A small-molecule ligand and the protein it binds are described below.
Small molecule (SMILES): CC(=O)N[C@H]1[C@H](O[C@H]2[C@H](O)[C@@H](NC(C)=O)CO[C@@H]2CO)O[C@H](CO)[C@@H](O[C@@H]2O[C@H](CO[C@H]3O[C@H](CO[C@H]4O[C@H](CO)[C@@H](O)[C@H](O)[C@@H]4O)[C@@H](O)[C@H](O[C@H]4O[C@H](CO)[C@@H](O)[C@H](O)[C@@H]4O)[C@@H]3O)[C@@H](O)[C@H](O)[C@@H]2O)[C@@H]1O

Binding-site contacts:
Ligand atom C8 contacts residue ARG15 of chain 3.B at 3.7 Å.
Ligand atom O5 contacts residue ASN215 of chain 3.B at 2.3 Å (h-bond).
Ligand atom C7 contacts residue PRO14 of chain 3.B at 3.6 Å (hydrophobic).
Ligand atom C2 contacts residue PRO14 of chain 3.B at 3.6 Å (hydrophobic).
Ligand atom C7 contacts residue ASN215 of chain 3.B at 3.6 Å.
Ligand atom C6 contacts residue LEU16 of chain 3.B at 3.4 Å (hydrophobic).
Ligand atom C3 contacts residue ARG15 of chain 3.B at 4.3 Å.
Ligand atom C8 contacts residue ARG287 of chain 3.B at 3.2 Å.
Ligand atom C8 contacts residue LEU16 of chain 3.B at 4.3 Å (hydrophobic).
Ligand atom C6 contacts residue LYS350 of chain 3.B at 4.2 Å.
Ligand atom C8 contacts residue ASN215 of chain 3.B at 4.4 Å.
Ligand atom O3 contacts residue LEU16 of chain 3.B at 3.7 Å.
Ligand atom C2 contacts residue ASN215 of chain 3.B at 2.5 Å.
Ligand atom O7 contacts residue ASN215 of chain 3.B at 3.8 Å.
Ligand atom C8 contacts residue PRO14 of chain 3.B at 3.5 Å (hydrophobic).
Ligand atom N2 contacts residue PRO14 of chain 3.B at 2.8 Å (h-bond).
Ligand atom C1 contacts residue ASN215 of chain 3.B at 1.4 Å.
Ligand atom C3 contacts residue ASN215 of chain 3.B at 3.9 Å.
Ligand atom O6 contacts residue LYS350 of chain 3.B at 3.8 Å.
Ligand atom N2 contacts residue ARG15 of chain 3.B at 3.9 Å.
Ligand atom O3 contacts residue PRO14 of chain 3.B at 4.4 Å.
Ligand atom C1 contacts residue PRO14 of chain 3.B at 3.8 Å (hydrophobic).
Ligand atom O7 contacts residue LEU16 of chain 3.B at 4.1 Å.
Ligand atom C7 contacts residue ARG15 of chain 3.B at 4.3 Å.
Ligand atom O7 contacts residue SER214 of chain 3.B at 4.4 Å.
Ligand atom C5 contacts residue ASN215 of chain 3.B at 3.6 Å.
Ligand atom N2 contacts residue ASN215 of chain 3.B at 3.1 Å (h-bond).
Ligand atom C3 contacts residue PRO14 of chain 3.B at 3.9 Å (hydrophobic).
Ligand atom O6 contacts residue LEU16 of chain 3.B at 2.9 Å.
Ligand atom N2 contacts residue LEU16 of chain 3.B at 4.4 Å.
Ligand atom C8 contacts residue SER214 of chain 3.B at 4.1 Å.
Ligand atom C4 contacts residue ASN215 of chain 3.B at 4.2 Å.
Ligand atom O3 contacts residue ARG15 of chain 3.B at 4.0 Å.
Ligand atom C7 contacts residue LEU16 of chain 3.B at 4.2 Å (hydrophobic).

Sequence of chain 3.B:
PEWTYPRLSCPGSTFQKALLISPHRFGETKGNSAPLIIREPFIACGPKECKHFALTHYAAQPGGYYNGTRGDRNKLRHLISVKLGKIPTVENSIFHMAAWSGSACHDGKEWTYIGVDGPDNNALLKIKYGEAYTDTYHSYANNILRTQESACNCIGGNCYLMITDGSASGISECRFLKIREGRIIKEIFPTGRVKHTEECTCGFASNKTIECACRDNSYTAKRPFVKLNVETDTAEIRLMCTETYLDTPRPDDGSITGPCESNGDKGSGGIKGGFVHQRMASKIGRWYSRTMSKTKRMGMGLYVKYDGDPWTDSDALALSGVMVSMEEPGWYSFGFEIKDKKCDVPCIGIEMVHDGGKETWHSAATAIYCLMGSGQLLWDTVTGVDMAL